Sequence of chain 1.A:
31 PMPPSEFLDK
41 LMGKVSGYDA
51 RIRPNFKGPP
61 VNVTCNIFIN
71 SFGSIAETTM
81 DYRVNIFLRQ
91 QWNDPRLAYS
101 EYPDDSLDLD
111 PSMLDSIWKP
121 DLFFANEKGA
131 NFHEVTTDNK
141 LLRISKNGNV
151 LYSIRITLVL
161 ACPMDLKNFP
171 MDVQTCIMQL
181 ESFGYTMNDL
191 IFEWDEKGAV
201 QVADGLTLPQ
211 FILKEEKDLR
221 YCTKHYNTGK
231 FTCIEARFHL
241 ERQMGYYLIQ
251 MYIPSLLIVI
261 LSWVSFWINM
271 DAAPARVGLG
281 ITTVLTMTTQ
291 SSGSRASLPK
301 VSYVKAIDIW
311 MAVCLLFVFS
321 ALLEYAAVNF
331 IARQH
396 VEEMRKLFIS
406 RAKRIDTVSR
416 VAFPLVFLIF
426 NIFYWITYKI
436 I

The small molecule below binds the protein below.
Small molecule (SMILES): NCC(=O)O

Binding-site contacts:
Ligand atom CA contacts residue PHE183 of chain 1.A at 4.1 Å (hydrophobic).
Ligand atom N contacts residue PHE183 of chain 1.A at 3.3 Å (h-bond).
Ligand atom OXT contacts residue PHE231 of chain 1.A at 4.4 Å.
Ligand atom C contacts residue LEU141 of chain 1.E at 4.4 Å (hydrophobic).
Ligand atom N contacts residue TYR226 of chain 1.A at 4.4 Å.
Ligand atom OXT contacts residue SER153 of chain 1.E at 4.0 Å.
Ligand atom C contacts residue PHE183 of chain 1.A at 4.0 Å (hydrophobic).
Ligand atom O contacts residue PHE183 of chain 1.A at 3.0 Å (h-bond).
Ligand atom CA contacts residue PHE231 of chain 1.A at 4.0 Å (hydrophobic).
Ligand atom OXT contacts residue PHE87 of chain 1.E at 4.1 Å.
Ligand atom C contacts residue PHE87 of chain 1.E at 4.3 Å (hydrophobic).
Ligand atom N contacts residue SER182 of chain 1.A at 3.6 Å (h-bond).
Ligand atom C contacts residue PHE231 of chain 1.A at 4.0 Å (hydrophobic).
Ligand atom C contacts residue SER153 of chain 1.E at 4.4 Å.
Ligand atom O contacts residue SER153 of chain 1.E at 4.2 Å.
Ligand atom N contacts residue PHE123 of chain 1.A at 4.3 Å.
Ligand atom OXT contacts residue TYR226 of chain 1.A at 4.5 Å.
Ligand atom N contacts residue PHE231 of chain 1.A at 4.1 Å.
Ligand atom CA contacts residue TYR226 of chain 1.A at 3.7 Å (hydrophobic).
Ligand atom CA contacts residue PHE87 of chain 1.E at 3.6 Å (hydrophobic).
Ligand atom OXT contacts residue ARG89 of chain 1.E at 2.8 Å (salt-bridge).
Ligand atom O contacts residue PHE231 of chain 1.A at 3.9 Å.
Ligand atom C contacts residue ARG89 of chain 1.E at 4.0 Å.
Ligand atom O contacts residue LEU141 of chain 1.E at 3.4 Å.
Ligand atom OXT contacts residue THR228 of chain 1.A at 3.9 Å.

Sequence of chain 1.E:
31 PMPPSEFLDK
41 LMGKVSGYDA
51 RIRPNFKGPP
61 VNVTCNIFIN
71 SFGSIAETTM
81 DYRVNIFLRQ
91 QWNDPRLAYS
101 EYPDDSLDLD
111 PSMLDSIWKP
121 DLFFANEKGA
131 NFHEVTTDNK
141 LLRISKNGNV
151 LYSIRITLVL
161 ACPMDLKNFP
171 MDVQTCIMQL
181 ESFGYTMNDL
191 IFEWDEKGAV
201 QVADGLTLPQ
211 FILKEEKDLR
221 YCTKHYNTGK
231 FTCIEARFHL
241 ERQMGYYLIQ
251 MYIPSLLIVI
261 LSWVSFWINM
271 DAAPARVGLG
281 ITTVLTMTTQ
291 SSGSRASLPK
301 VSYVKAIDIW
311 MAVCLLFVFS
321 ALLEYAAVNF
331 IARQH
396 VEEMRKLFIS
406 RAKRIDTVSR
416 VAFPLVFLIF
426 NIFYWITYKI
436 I